Sequence of chain 1.D:
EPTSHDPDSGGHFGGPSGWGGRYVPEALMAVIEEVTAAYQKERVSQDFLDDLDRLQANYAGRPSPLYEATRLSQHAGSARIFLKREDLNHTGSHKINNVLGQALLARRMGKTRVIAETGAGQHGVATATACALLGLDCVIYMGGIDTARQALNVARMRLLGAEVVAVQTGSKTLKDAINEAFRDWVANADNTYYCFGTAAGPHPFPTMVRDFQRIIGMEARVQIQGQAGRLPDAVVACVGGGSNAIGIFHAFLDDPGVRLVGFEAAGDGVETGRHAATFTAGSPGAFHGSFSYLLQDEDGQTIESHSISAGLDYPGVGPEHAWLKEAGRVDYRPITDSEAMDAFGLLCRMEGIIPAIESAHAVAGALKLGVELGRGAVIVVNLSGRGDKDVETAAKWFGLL

A small-molecule ligand and the protein it binds are described below.
Small molecule (SMILES): C=C(NCc1c(COP(=O)(O)O)cnc(C)c1O)C(=O)O

Binding-site contacts:
Ligand atom C5A contacts residue GLY317 of chain 1.D at 3.7 Å.
Ligand atom OXT contacts residue THR124 of chain 1.D at 3.3 Å (h-bond).
Ligand atom CB contacts residue LEU180 of chain 1.D at 3.7 Å (hydrophobic).
Ligand atom N1 contacts residue SER390 of chain 1.D at 2.6 Å (h-bond).
Ligand atom C2A contacts residue GLY391 of chain 1.D at 3.6 Å.
Ligand atom C2 contacts residue SER390 of chain 1.D at 3.5 Å.
Ligand atom C contacts residue GLY125 of chain 1.D at 3.6 Å.
Ligand atom OP3 contacts residue ASN250 of chain 1.D at 2.9 Å (h-bond).
Ligand atom OP2 contacts residue GLY247 of chain 1.D at 3.2 Å (h-bond).
Ligand atom C contacts residue HIS129 of chain 1.D at 3.6 Å.
Ligand atom OXT contacts residue GLN128 of chain 1.D at 2.8 Å (h-bond).
Ligand atom OP4 contacts residue LYS101 of chain 1.D at 3.5 Å (salt-bridge).
Ligand atom OP3 contacts residue SER249 of chain 1.D at 3.4 Å (h-bond).
Ligand atom C contacts residue ALA126 of chain 1.D at 3.5 Å (hydrophobic).
Ligand atom N1 contacts residue HIS100 of chain 1.D at 3.7 Å.
Ligand atom C6 contacts residue CYS244 of chain 1.D at 3.7 Å (hydrophobic).
Ligand atom O contacts residue HIS129 of chain 1.D at 3.4 Å.
Ligand atom C6 contacts residue GLU364 of chain 1.D at 3.5 Å.
Ligand atom N1 contacts residue GLU364 of chain 1.D at 3.5 Å.
Ligand atom O contacts residue GLY125 of chain 1.D at 2.9 Å (h-bond).
Ligand atom C2A contacts residue SER390 of chain 1.D at 3.7 Å.
Ligand atom OP1 contacts residue LYS101 of chain 1.D at 3.1 Å (salt-bridge).
Ligand atom C4A contacts residue GLY317 of chain 1.D at 3.6 Å.
Ligand atom OP2 contacts residue GLY246 of chain 1.D at 2.8 Å (h-bond).
Ligand atom C4A contacts residue LYS101 of chain 1.D at 3.5 Å.
Ligand atom OP1 contacts residue THR204 of chain 1.D at 2.7 Å (h-bond).
Ligand atom O3A contacts residue GLN128 of chain 1.D at 3.5 Å.
Ligand atom C contacts residue THR124 of chain 1.D at 3.2 Å.
Ligand atom OXT contacts residue HIS129 of chain 1.D at 2.9 Å (h-bond).
Ligand atom OXT contacts residue ALA126 of chain 1.D at 3.5 Å.
Ligand atom OP1 contacts residue SER249 of chain 1.D at 2.7 Å (h-bond).
Ligand atom OP1 contacts residue GLY248 of chain 1.D at 3.6 Å.
Ligand atom OP2 contacts residue SER249 of chain 1.D at 3.5 Å (h-bond).
Ligand atom O contacts residue THR124 of chain 1.D at 2.5 Å (h-bond).
Ligand atom OXT contacts residue GLY127 of chain 1.D at 3.3 Å (h-bond).
Ligand atom C6 contacts residue SER390 of chain 1.D at 3.4 Å.
Ligand atom N contacts residue LYS101 of chain 1.D at 3.3 Å.
Ligand atom P contacts residue SER249 of chain 1.D at 3.5 Å.
Ligand atom OP2 contacts residue GLY248 of chain 1.D at 2.8 Å (h-bond).
Ligand atom OP3 contacts residue HIS100 of chain 1.D at 3.1 Å (h-bond).